Binding-site contacts:
Ligand atom C3 contacts residue SER395 of chain 1.A at 3.9 Å.
Ligand atom C7 contacts residue ASN559 of chain 1.A at 3.5 Å.
Ligand atom C1 contacts residue SER395 of chain 1.A at 4.2 Å.
Ligand atom O5 contacts residue SER395 of chain 1.A at 4.0 Å.
Ligand atom O7 contacts residue ASN559 of chain 1.A at 3.2 Å (h-bond).
Ligand atom C7 contacts residue SER395 of chain 1.A at 4.4 Å.
Ligand atom C7 contacts residue LEU557 of chain 1.A at 4.2 Å (hydrophobic).
Ligand atom N2 contacts residue THR528 of chain 1.A at 4.0 Å.
Ligand atom C4 contacts residue ASN559 of chain 1.A at 4.3 Å.
Ligand atom O6 contacts residue LYS560 of chain 1.A at 3.5 Å (salt-bridge).
Ligand atom C1 contacts residue THR528 of chain 1.A at 4.2 Å.
Ligand atom C7 contacts residue THR528 of chain 1.A at 4.3 Å.
Ligand atom C8 contacts residue LEU557 of chain 1.A at 4.5 Å (hydrophobic).
Ligand atom N2 contacts residue SER395 of chain 1.A at 4.3 Å.
Ligand atom O3 contacts residue SER395 of chain 1.A at 3.7 Å.
Ligand atom C4 contacts residue SER395 of chain 1.A at 4.1 Å.
Ligand atom O5 contacts residue ASN559 of chain 1.A at 2.3 Å (h-bond).
Ligand atom N2 contacts residue ASN559 of chain 1.A at 3.0 Å (h-bond).
Ligand atom C8 contacts residue THR528 of chain 1.A at 4.2 Å.
Ligand atom C2 contacts residue SER395 of chain 1.A at 3.4 Å.
Ligand atom O7 contacts residue TYR530 of chain 1.A at 4.3 Å.
Ligand atom C5 contacts residue ASN559 of chain 1.A at 3.6 Å.
Ligand atom O6 contacts residue ASN559 of chain 1.A at 4.5 Å.
Ligand atom C1 contacts residue ASN559 of chain 1.A at 1.4 Å.
Ligand atom O7 contacts residue LEU557 of chain 1.A at 3.4 Å.
Ligand atom C8 contacts residue TYR530 of chain 1.A at 4.2 Å (hydrophobic).
Ligand atom C3 contacts residue ASN559 of chain 1.A at 3.8 Å.
Ligand atom C2 contacts residue ASN559 of chain 1.A at 2.5 Å.
Ligand atom O7 contacts residue SER395 of chain 1.A at 3.9 Å.
Ligand atom C8 contacts residue LYS364 of chain 1.A at 4.1 Å.

The small molecule below binds the protein below.
Small molecule (SMILES): CC(=O)N[C@@H]1[C@@H](O)[C@H](O)[C@@H](CO)O[C@H]1O

Sequence of chain 1.A:
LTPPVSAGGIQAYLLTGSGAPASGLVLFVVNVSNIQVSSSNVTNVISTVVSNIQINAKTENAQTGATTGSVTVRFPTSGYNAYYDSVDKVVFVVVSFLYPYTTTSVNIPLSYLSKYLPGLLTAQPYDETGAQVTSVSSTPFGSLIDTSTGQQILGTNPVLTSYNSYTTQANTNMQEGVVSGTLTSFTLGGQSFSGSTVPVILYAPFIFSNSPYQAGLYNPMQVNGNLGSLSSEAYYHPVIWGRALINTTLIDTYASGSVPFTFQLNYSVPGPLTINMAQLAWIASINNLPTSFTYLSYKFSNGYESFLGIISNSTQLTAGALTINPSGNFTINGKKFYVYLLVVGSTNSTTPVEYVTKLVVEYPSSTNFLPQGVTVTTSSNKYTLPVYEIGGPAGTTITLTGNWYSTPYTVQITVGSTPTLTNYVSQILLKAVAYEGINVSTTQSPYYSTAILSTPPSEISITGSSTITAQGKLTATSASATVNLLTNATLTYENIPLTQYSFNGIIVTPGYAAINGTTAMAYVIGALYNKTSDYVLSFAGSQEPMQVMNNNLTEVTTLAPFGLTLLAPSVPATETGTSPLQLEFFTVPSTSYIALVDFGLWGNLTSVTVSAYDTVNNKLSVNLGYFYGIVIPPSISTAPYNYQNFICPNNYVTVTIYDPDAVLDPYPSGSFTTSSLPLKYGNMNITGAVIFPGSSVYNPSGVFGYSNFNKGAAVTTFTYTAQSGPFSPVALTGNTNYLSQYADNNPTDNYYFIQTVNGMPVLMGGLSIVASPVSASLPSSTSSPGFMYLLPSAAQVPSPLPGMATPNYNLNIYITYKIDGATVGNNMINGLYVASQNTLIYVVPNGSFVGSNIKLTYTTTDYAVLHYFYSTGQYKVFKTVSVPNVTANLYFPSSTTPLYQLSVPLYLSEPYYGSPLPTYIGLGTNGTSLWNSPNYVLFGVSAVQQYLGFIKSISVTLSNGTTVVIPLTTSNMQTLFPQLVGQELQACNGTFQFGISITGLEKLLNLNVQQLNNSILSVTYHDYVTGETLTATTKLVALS